Sequence of chain 2.A:
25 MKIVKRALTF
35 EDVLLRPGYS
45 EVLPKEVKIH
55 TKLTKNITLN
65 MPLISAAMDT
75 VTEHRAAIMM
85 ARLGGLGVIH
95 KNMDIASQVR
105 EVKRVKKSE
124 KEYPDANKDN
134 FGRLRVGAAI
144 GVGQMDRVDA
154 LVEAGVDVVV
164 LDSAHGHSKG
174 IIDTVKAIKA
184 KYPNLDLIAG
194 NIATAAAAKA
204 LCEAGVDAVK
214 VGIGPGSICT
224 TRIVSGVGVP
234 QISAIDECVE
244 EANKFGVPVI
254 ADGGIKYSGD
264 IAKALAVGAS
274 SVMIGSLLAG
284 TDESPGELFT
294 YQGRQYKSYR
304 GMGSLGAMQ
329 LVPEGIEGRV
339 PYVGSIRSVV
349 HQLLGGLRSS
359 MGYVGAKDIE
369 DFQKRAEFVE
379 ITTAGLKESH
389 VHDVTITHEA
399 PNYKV

Sequence of chain 2.B:
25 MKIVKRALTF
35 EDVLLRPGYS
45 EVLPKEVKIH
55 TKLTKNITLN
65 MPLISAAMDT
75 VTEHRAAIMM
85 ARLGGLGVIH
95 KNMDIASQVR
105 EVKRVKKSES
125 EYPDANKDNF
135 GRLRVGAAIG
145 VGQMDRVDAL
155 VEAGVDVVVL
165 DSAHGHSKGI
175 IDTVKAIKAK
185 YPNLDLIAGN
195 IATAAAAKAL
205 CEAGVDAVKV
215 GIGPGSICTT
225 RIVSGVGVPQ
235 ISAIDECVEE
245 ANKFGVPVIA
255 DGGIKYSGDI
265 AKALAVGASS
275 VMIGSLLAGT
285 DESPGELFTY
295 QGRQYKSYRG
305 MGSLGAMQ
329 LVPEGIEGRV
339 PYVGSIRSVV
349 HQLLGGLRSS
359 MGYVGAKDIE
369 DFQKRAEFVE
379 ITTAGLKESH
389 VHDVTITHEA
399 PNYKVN

Binding-site contacts:
Ligand atom C1 contacts residue MET311 of chain 2.A at 3.7 Å (hydrophobic).
Ligand atom C41 contacts residue ALA167 of chain 2.A at 3.4 Å (hydrophobic).
Ligand atom C25 contacts residue GLY360 of chain 2.B at 3.5 Å.
Ligand atom C26 contacts residue HIS168 of chain 2.A at 3.8 Å.
Ligand atom C25 contacts residue HIS168 of chain 2.A at 3.9 Å.
Ligand atom N4 contacts residue ALA167 of chain 2.A at 3.8 Å.
Ligand atom C4 contacts residue ALA167 of chain 2.A at 3.8 Å (hydrophobic).
Ligand atom C14 contacts residue MET311 of chain 2.A at 3.4 Å (hydrophobic).
Ligand atom C3 contacts residue MET311 of chain 2.A at 3.3 Å (hydrophobic).
Ligand atom C37 contacts residue ALA167 of chain 2.A at 4.0 Å (hydrophobic).
Ligand atom C26 contacts residue VAL46 of chain 2.B at 3.9 Å (hydrophobic).
Ligand atom C9 contacts residue MET311 of chain 2.A at 3.6 Å (hydrophobic).
Ligand atom C2 contacts residue GLU332 of chain 2.A at 3.7 Å.
Ligand atom N42 contacts residue GLU332 of chain 2.A at 3.8 Å.
Ligand atom C25 contacts residue TYR361 of chain 2.B at 3.9 Å (hydrophobic).
Ligand atom C40 contacts residue IMP1 of chain 2.E at 3.1 Å.
Ligand atom N42 contacts residue ALA167 of chain 2.A at 3.5 Å.
Ligand atom C11 contacts residue GLY306 of chain 2.A at 4.0 Å.
Ligand atom O contacts residue ALA167 of chain 2.A at 3.6 Å.
Ligand atom N3 contacts residue MET305 of chain 2.A at 3.6 Å (h-bond).
Ligand atom C41 contacts residue THR224 of chain 2.A at 3.7 Å.
Ligand atom C39 contacts residue IMP1 of chain 2.E at 3.8 Å.
Ligand atom N3 contacts residue GLY306 of chain 2.A at 3.6 Å.
Ligand atom C5 contacts residue SER357 of chain 2.B at 3.7 Å.
Ligand atom C2 contacts residue TYR361 of chain 2.B at 3.6 Å (hydrophobic).
Ligand atom C6 contacts residue GLY306 of chain 2.A at 3.7 Å.
Ligand atom C40 contacts residue ALA167 of chain 2.A at 3.9 Å (hydrophobic).
Ligand atom C17 contacts residue GLU332 of chain 2.A at 3.9 Å.
Ligand atom C18 contacts residue PRO48 of chain 2.B at 4.0 Å (hydrophobic).
Ligand atom C11 contacts residue MET305 of chain 2.A at 3.8 Å (hydrophobic).
Ligand atom C12 contacts residue ALA167 of chain 2.A at 3.9 Å (hydrophobic).
Ligand atom N4 contacts residue GLU332 of chain 2.A at 3.0 Å (salt-bridge).
Ligand atom C9 contacts residue MET305 of chain 2.A at 3.8 Å (hydrophobic).
Ligand atom C5 contacts residue TYR361 of chain 2.B at 3.8 Å (hydrophobic).
Ligand atom C13 contacts residue ALA167 of chain 2.A at 3.7 Å (hydrophobic).
Ligand atom C41 contacts residue IMP1 of chain 2.E at 3.5 Å.
Ligand atom C41 contacts residue GLU332 of chain 2.A at 3.7 Å.
Ligand atom C13 contacts residue GLU332 of chain 2.A at 3.9 Å.
Ligand atom C4 contacts residue GLU332 of chain 2.A at 3.8 Å.
Ligand atom C5 contacts residue PRO48 of chain 2.B at 3.7 Å (hydrophobic).

This protein binds this small molecule.
Small molecule (SMILES): O=C(Cn1c(-c2ccccn2)nc2ccccc21)Nc1ccc2ccccc2c1